Sequence of chain 1.D:
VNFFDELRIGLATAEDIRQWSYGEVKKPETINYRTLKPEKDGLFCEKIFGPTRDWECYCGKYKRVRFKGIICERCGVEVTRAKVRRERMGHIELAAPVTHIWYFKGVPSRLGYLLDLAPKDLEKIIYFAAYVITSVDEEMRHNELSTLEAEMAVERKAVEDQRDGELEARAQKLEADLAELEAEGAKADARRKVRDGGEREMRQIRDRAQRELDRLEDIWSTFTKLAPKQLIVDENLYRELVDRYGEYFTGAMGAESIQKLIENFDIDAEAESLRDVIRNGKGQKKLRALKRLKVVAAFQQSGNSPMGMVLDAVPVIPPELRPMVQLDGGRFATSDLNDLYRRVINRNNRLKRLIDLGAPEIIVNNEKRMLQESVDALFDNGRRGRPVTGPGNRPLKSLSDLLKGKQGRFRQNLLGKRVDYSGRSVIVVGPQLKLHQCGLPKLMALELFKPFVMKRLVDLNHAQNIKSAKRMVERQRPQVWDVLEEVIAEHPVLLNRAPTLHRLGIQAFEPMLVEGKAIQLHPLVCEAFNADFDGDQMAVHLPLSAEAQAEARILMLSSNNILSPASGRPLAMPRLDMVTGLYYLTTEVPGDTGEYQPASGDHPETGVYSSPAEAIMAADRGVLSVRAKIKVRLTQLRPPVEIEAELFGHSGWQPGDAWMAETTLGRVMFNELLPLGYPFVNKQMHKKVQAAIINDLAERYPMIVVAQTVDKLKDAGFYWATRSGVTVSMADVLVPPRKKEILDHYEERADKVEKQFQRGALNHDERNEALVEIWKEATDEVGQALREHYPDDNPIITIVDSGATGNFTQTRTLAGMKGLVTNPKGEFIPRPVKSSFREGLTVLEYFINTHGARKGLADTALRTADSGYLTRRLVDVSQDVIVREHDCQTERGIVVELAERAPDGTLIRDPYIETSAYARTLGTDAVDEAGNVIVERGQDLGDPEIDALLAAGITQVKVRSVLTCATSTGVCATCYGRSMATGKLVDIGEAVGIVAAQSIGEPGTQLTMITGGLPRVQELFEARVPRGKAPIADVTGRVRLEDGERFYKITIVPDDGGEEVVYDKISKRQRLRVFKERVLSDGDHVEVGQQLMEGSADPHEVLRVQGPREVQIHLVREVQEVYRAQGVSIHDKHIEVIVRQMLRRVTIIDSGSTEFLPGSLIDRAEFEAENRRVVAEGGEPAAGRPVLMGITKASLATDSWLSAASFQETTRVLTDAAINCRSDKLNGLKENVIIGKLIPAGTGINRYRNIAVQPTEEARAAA

Sequence of chain 1.G:
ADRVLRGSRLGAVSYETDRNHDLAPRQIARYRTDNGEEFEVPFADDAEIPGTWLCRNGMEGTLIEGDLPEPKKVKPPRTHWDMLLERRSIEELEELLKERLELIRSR

Sequence of chain 1.C:
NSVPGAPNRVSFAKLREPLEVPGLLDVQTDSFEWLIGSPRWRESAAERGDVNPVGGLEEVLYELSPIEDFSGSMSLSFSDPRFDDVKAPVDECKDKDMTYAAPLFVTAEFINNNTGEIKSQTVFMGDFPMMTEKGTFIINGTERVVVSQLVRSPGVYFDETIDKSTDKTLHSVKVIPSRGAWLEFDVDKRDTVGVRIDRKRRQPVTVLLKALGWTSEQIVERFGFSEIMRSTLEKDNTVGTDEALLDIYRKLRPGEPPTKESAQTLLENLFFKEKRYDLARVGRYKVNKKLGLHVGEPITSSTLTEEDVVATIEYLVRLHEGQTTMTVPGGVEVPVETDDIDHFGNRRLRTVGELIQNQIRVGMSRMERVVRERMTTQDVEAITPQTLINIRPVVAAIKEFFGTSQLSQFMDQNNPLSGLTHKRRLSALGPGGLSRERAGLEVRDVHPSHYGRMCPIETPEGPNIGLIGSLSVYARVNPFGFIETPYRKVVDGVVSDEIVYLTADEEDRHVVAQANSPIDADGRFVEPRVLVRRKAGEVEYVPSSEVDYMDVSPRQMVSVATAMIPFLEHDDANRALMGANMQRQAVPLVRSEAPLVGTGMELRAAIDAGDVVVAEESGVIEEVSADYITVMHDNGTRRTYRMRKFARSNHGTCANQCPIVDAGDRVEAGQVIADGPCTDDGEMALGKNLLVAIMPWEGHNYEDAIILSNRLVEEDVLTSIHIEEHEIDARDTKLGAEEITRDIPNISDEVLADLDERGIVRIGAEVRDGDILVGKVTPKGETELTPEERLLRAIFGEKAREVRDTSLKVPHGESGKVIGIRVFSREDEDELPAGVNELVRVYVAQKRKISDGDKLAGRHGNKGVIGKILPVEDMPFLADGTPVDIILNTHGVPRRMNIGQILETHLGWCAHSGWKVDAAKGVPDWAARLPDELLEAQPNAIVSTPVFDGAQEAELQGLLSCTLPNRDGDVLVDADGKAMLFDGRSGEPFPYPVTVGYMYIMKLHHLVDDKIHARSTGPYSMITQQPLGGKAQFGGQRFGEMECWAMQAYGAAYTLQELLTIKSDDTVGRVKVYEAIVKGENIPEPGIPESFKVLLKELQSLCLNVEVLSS

Sequence of chain 1.F:
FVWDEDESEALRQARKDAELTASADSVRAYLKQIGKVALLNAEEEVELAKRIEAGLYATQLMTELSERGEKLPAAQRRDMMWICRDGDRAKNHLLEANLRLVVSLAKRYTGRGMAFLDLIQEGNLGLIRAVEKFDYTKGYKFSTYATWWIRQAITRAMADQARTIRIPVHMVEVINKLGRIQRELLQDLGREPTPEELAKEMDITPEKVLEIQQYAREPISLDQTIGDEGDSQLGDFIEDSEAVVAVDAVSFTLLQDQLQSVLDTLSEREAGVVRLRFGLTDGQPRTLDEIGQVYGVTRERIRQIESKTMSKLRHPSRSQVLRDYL

This protein binds this small molecule.
Small molecule (SMILES): CCc1c(Cl)c(O)c(Cl)c(O)c1C(=O)O[C@H]1[C@H](O)[C@H](OC)[C@H](OC/C2=C\C=C\C[C@H](O)/C(C)=C/[C@H](CC)[C@@H](O[C@@H]3OC(C)(C)[C@@H](OC(=O)C(C)C)[C@H](O)[C@@H]3O)/C(C)=C/C(C)=C/C[C@@H]([C@@H](C)O)OC2=O)O[C@@H]1C

Binding-site contacts:
Ligand atom C31 contacts residue VAL1091 of chain 1.C at 3.2 Å (hydrophobic).
Ligand atom C43 contacts residue ARG412 of chain 1.D at 3.3 Å.
Ligand atom C30 contacts residue THR1090 of chain 1.C at 3.6 Å.
Ligand atom O5A contacts residue GLU323 of chain 1.D at 3.3 Å (salt-bridge).
Ligand atom O3 contacts residue ASP1088 of chain 1.C at 3.0 Å (salt-bridge).
Ligand atom C50 contacts residue SER338 of chain 1.D at 3.6 Å.
Ligand atom C2 contacts residue GLN1048 of chain 1.C at 3.3 Å.
Ligand atom O5A contacts residue ARG10 of chain 1.G at 3.7 Å.
Ligand atom O3 contacts residue THR1090 of chain 1.C at 3.2 Å (h-bond).
Ligand atom C42 contacts residue ARG412 of chain 1.D at 3.0 Å.
Ligand atom O4 contacts residue ARG412 of chain 1.D at 2.9 Å (salt-bridge).
Ligand atom C20 contacts residue MET1045 of chain 1.C at 3.7 Å (hydrophobic).
Ligand atom O15 contacts residue ARG412 of chain 1.D at 2.5 Å (salt-bridge).
Ligand atom O2 contacts residue GLN1048 of chain 1.C at 3.7 Å.
Ligand atom C1 contacts residue GLN1048 of chain 1.C at 3.5 Å.
Ligand atom C23 contacts residue ASP1088 of chain 1.C at 3.3 Å.
Ligand atom C7 contacts residue GLU1113 of chain 1.C at 3.1 Å.
Ligand atom C4 contacts residue GLN1048 of chain 1.C at 3.5 Å.
Ligand atom O14 contacts residue ARG412 of chain 1.D at 2.4 Å (salt-bridge).
Ligand atom C32 contacts residue ARG10 of chain 1.G at 3.4 Å.
Ligand atom C47 contacts residue ARG412 of chain 1.D at 3.4 Å.
Ligand atom C52 contacts residue ASP427 of chain 1.F at 2.7 Å.
Ligand atom C31 contacts residue ARG89 of chain 1.D at 3.7 Å.
Ligand atom C51 contacts residue SER338 of chain 1.D at 3.1 Å.
Ligand atom O11 contacts residue ARG84 of chain 1.D at 3.6 Å.
Ligand atom C16 contacts residue MET1045 of chain 1.C at 3.7 Å (hydrophobic).
Ligand atom C3 contacts residue GLN1048 of chain 1.C at 3.1 Å.
Ligand atom C14 contacts residue ILE1046 of chain 1.C at 3.1 Å (hydrophobic).
Ligand atom O3 contacts residue GLN1048 of chain 1.C at 3.4 Å.
Ligand atom C16 contacts residue ILE1046 of chain 1.C at 3.4 Å (hydrophobic).
Ligand atom C5 contacts residue ARG89 of chain 1.D at 3.7 Å.
Ligand atom C4 contacts residue ARG89 of chain 1.D at 3.6 Å.
Ligand atom O13 contacts residue LYS86 of chain 1.D at 3.0 Å (salt-bridge).
Ligand atom O12 contacts residue LYS1095 of chain 1.C at 2.9 Å (salt-bridge).
Ligand atom C21 contacts residue SER1114 of chain 1.C at 3.5 Å.
Ligand atom C7 contacts residue ARG89 of chain 1.D at 3.7 Å.
Ligand atom C6 contacts residue ARG89 of chain 1.D at 3.3 Å.
Ligand atom C46 contacts residue ARG412 of chain 1.D at 3.3 Å.
Ligand atom C24 contacts residue LEU324 of chain 1.D at 3.7 Å (hydrophobic).
Ligand atom C25 contacts residue GLU323 of chain 1.D at 3.2 Å.